Binding-site contacts:
Ligand atom NE2 contacts residue ALA74 of chain 4.A at 3.9 Å.
Ligand atom SG contacts residue LEA1 of chain 4.C at 1.8 Å.
Ligand atom C contacts residue SER33 of chain 4.A at 3.8 Å.
Ligand atom CD contacts residue LEU13 of chain 4.A at 3.1 Å (hydrophobic).
Ligand atom CG contacts residue TRP67 of chain 4.A at 3.6 Å (hydrophobic).
Ligand atom CB contacts residue LEA1 of chain 4.C at 2.7 Å.
Ligand atom CB contacts residue TYR42 of chain 4.A at 3.5 Å (hydrophobic).
Ligand atom CD contacts residue TRP108 of chain 2.A at 3.9 Å (hydrophobic).
Ligand atom CA contacts residue LEU13 of chain 4.A at 3.6 Å (hydrophobic).
Ligand atom OE1 contacts residue TRP67 of chain 4.A at 3.8 Å.
Ligand atom OE1 contacts residue THR78 of chain 4.A at 2.7 Å (h-bond).
Ligand atom NE2 contacts residue TRP67 of chain 4.A at 3.7 Å.
Ligand atom NE2 contacts residue THR78 of chain 4.A at 3.9 Å.
Ligand atom CA contacts residue LEA1 of chain 4.C at 2.4 Å.
Ligand atom CD2 contacts residue SER76 of chain 4.A at 3.7 Å.
Ligand atom CG contacts residue ALA34 of chain 4.A at 3.4 Å (hydrophobic).
Ligand atom CE1 contacts residue TRP67 of chain 4.A at 3.6 Å (hydrophobic).
Ligand atom CA contacts residue TRP108 of chain 2.A at 3.8 Å (hydrophobic).
Ligand atom O contacts residue SER33 of chain 4.A at 3.0 Å.
Ligand atom CD contacts residue LEA1 of chain 4.C at 3.8 Å.
Ligand atom CG contacts residue TYR42 of chain 4.A at 3.7 Å (hydrophobic).
Ligand atom CD contacts residue ARG72 of chain 4.A at 3.6 Å.
Ligand atom N contacts residue ALA34 of chain 4.A at 3.5 Å.
Ligand atom CB contacts residue LEA1 of chain 4.C at 3.7 Å.
Ligand atom N contacts residue LEA1 of chain 4.C at 1.3 Å.
Ligand atom C contacts residue LEA1 of chain 4.C at 2.9 Å.
Ligand atom NE2 contacts residue TRP96 of chain 4.A at 3.4 Å.
Ligand atom CB contacts residue SER33 of chain 4.A at 3.6 Å.
Ligand atom OE1 contacts residue LEU98 of chain 4.A at 3.5 Å.
Ligand atom CD contacts residue THR78 of chain 4.A at 3.8 Å.
Ligand atom CD contacts residue ALA74 of chain 4.A at 3.9 Å (hydrophobic).
Ligand atom NE2 contacts residue SER76 of chain 4.A at 3.0 Å (h-bond).
Ligand atom CD contacts residue ALA34 of chain 4.A at 3.5 Å (hydrophobic).
Ligand atom CB contacts residue TRP67 of chain 4.A at 3.8 Å (hydrophobic).
Ligand atom CB contacts residue TRP67 of chain 4.A at 3.7 Å (hydrophobic).
Ligand atom O contacts residue LEU13 of chain 4.A at 3.8 Å.
Ligand atom CA contacts residue ALA34 of chain 4.A at 3.7 Å (hydrophobic).
Ligand atom O contacts residue LEA1 of chain 4.C at 3.3 Å.
Ligand atom CD contacts residue TRP108 of chain 2.A at 3.5 Å (hydrophobic).
Ligand atom N contacts residue LEA1 of chain 4.C at 3.4 Å (h-bond).

A small-molecule ligand and the protein it binds are described below.
Small molecule (SMILES): NC(=O)CC[C@H](NC(=O)[C@@H]1CCCN1C(=O)[C@@H](N)Cc1c[nH]cn1)C(=O)NCC(=O)N1CCC[C@H]1C(=O)N1CCC[C@H]1C(=O)N[C@@H](CS)C(=O)N[C@@H](CCCC[NH3+])C(N)=O

Sequence of chain 4.A:
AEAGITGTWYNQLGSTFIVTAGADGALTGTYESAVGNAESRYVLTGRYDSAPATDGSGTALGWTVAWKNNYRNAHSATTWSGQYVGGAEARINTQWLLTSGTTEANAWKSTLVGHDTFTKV

Sequence of chain 2.A:
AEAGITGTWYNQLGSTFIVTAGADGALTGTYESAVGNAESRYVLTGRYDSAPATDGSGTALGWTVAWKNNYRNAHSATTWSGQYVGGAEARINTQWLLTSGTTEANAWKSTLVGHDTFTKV